Sequence of chain 1.E:
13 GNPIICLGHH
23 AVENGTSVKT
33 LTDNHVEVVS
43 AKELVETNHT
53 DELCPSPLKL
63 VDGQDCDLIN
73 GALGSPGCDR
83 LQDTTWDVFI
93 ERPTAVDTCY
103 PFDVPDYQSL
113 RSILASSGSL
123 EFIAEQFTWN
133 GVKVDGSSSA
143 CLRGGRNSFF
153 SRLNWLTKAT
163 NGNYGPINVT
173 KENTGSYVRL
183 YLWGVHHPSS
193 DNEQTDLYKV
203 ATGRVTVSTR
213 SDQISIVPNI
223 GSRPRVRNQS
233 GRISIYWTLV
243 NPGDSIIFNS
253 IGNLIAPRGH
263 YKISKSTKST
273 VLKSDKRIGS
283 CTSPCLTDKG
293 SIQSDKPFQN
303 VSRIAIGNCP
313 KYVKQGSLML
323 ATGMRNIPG

This small molecule binds to this protein.
Small molecule (SMILES): CC(=O)N[C@@H]1[C@@H](O)[C@H](O)[C@@H](CO)O[C@H]1O

Binding-site contacts:
Ligand atom O7 contacts residue THR172 of chain 1.K at 4.2 Å.
Ligand atom O3 contacts residue SER224 of chain 1.E at 3.2 Å (h-bond).
Ligand atom O7 contacts residue ASN170 of chain 1.K at 3.0 Å (h-bond).
Ligand atom N2 contacts residue ASN170 of chain 1.K at 3.5 Å (h-bond).
Ligand atom O3 contacts residue ARG227 of chain 1.E at 4.5 Å.
Ligand atom C5 contacts residue ASN170 of chain 1.K at 3.2 Å.
Ligand atom C1 contacts residue ASN170 of chain 1.K at 1.4 Å.
Ligand atom C4 contacts residue ASN170 of chain 1.K at 3.9 Å.
Ligand atom C6 contacts residue ASN170 of chain 1.K at 4.1 Å.
Ligand atom C8 contacts residue THR172 of chain 1.K at 4.0 Å.
Ligand atom O5 contacts residue ASN170 of chain 1.K at 1.8 Å (h-bond).
Ligand atom C3 contacts residue SER224 of chain 1.E at 3.8 Å.
Ligand atom C3 contacts residue ASN170 of chain 1.K at 3.8 Å.
Ligand atom C7 contacts residue ASN170 of chain 1.K at 3.7 Å.
Ligand atom C2 contacts residue SER224 of chain 1.E at 3.9 Å.
Ligand atom C2 contacts residue ASN170 of chain 1.K at 2.6 Å.
Ligand atom C4 contacts residue SER224 of chain 1.E at 3.9 Å.

Sequence of chain 1.K:
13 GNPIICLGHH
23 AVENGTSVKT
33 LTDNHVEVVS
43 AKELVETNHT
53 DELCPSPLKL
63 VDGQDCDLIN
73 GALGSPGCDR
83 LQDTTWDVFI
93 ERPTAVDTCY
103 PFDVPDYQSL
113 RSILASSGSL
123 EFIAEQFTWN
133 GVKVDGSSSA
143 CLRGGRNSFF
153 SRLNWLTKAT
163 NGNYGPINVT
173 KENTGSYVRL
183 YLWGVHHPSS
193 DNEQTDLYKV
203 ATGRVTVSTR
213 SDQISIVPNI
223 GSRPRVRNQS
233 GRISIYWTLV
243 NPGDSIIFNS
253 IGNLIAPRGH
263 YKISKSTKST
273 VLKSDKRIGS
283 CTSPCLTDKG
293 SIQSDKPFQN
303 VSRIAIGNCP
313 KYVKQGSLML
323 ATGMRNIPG